Sequence of chain 1.A:
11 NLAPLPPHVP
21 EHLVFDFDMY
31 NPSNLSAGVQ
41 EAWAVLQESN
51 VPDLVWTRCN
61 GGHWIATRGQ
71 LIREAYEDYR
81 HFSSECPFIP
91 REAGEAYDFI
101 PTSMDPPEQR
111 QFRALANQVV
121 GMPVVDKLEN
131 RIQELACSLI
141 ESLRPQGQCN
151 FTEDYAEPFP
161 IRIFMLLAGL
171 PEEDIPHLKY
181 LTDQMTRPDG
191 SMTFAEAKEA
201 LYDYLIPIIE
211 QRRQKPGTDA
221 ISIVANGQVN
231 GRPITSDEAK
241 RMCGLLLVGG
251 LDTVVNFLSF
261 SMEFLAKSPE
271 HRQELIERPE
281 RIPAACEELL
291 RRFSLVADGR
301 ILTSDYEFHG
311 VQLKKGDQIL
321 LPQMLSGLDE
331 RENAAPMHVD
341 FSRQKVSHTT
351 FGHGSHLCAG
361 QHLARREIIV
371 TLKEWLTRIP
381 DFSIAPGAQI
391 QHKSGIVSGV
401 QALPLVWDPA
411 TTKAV

This protein binds this small molecule.
Small molecule (SMILES): CC1(C)[C@@H]2CC[C@@]1(C)C(=O)C2

Binding-site contacts:
Ligand atom C6 contacts residue LEU245 of chain 1.A at 4.1 Å (hydrophobic).
Ligand atom C6 contacts residue VAL248 of chain 1.A at 3.9 Å (hydrophobic).
Ligand atom C9 contacts residue VAL296 of chain 1.A at 3.9 Å (hydrophobic).
Ligand atom C1 contacts residue VAL248 of chain 1.A at 4.4 Å (hydrophobic).
Ligand atom O contacts residue TYR97 of chain 1.A at 2.8 Å (h-bond).
Ligand atom C9 contacts residue VAL397 of chain 1.A at 4.1 Å (hydrophobic).
Ligand atom O contacts residue PHE88 of chain 1.A at 3.5 Å.
Ligand atom C2 contacts residue LEU245 of chain 1.A at 3.8 Å (hydrophobic).
Ligand atom C10 contacts residue VAL248 of chain 1.A at 3.9 Å (hydrophobic).
Ligand atom C5 contacts residue LEU245 of chain 1.A at 4.0 Å (hydrophobic).
Ligand atom C10 contacts residue THR186 of chain 1.A at 4.1 Å.
Ligand atom C6 contacts residue GLY249 of chain 1.A at 4.2 Å.
Ligand atom C3 contacts residue LEU245 of chain 1.A at 3.7 Å (hydrophobic).
Ligand atom C10 contacts residue PHE88 of chain 1.A at 4.1 Å (hydrophobic).
Ligand atom C9 contacts residue THR253 of chain 1.A at 4.1 Å.
Ligand atom C7 contacts residue HEM1 of chain 1.B at 4.4 Å.
Ligand atom C2 contacts residue PHE88 of chain 1.A at 4.4 Å (hydrophobic).
Ligand atom C3 contacts residue HEM1 of chain 1.B at 4.3 Å.
Ligand atom C5 contacts residue HEM1 of chain 1.B at 3.7 Å.
Ligand atom C9 contacts residue HEM1 of chain 1.B at 3.8 Å.
Ligand atom C4 contacts residue HEM1 of chain 1.B at 3.5 Å.
Ligand atom C8 contacts residue VAL296 of chain 1.A at 3.8 Å (hydrophobic).
Ligand atom C8 contacts residue ASP298 of chain 1.A at 4.0 Å.
Ligand atom C10 contacts residue ILE396 of chain 1.A at 4.3 Å (hydrophobic).
Ligand atom O contacts residue LEU245 of chain 1.A at 3.8 Å.
Ligand atom C2 contacts residue TYR97 of chain 1.A at 3.6 Å (hydrophobic).
Ligand atom C3 contacts residue THR102 of chain 1.A at 4.1 Å.
Ligand atom C8 contacts residue HEM1 of chain 1.B at 4.0 Å.
Ligand atom C10 contacts residue VAL397 of chain 1.A at 4.0 Å (hydrophobic).
Ligand atom C3 contacts residue TYR97 of chain 1.A at 3.8 Å (hydrophobic).